Binding-site contacts:
Ligand atom C7 contacts residue ILE92 of chain 1.O at 4.2 Å (hydrophobic).
Ligand atom C15 contacts residue ILE96 of chain 1.O at 3.8 Å (hydrophobic).
Ligand atom C6 contacts residue ILE95 of chain 1.O at 4.4 Å (hydrophobic).
Ligand atom C19 contacts residue ILE661 of chain 1.Q at 3.3 Å (hydrophobic).
Ligand atom C15 contacts residue ILE95 of chain 1.O at 4.4 Å (hydrophobic).
Ligand atom C18 contacts residue MET664 of chain 1.Q at 3.6 Å (hydrophobic).
Ligand atom C12 contacts residue PHE665 of chain 1.Q at 4.0 Å (hydrophobic).
Ligand atom C4 contacts residue PHE87 of chain 1.O at 3.7 Å (hydrophobic).
Ligand atom C3 contacts residue PHE87 of chain 1.O at 4.2 Å (hydrophobic).
Ligand atom C25 contacts residue MET100 of chain 1.O at 4.2 Å (hydrophobic).
Ligand atom C27 contacts residue LEU499 of chain 1.Q at 4.2 Å (hydrophobic).
Ligand atom C25 contacts residue PHE495 of chain 1.Q at 4.1 Å (hydrophobic).
Ligand atom C15 contacts residue TRP492 of chain 1.Q at 4.4 Å (hydrophobic).
Ligand atom C6 contacts residue PHE87 of chain 1.O at 4.4 Å (hydrophobic).
Ligand atom C6 contacts residue ILE92 of chain 1.O at 3.9 Å (hydrophobic).
Ligand atom C22 contacts residue TRP492 of chain 1.Q at 4.0 Å (hydrophobic).
Ligand atom C24 contacts residue ILE96 of chain 1.O at 3.8 Å (hydrophobic).
Ligand atom C15 contacts residue VAL99 of chain 1.O at 4.1 Å (hydrophobic).
Ligand atom C7 contacts residue ILE95 of chain 1.O at 3.7 Å (hydrophobic).
Ligand atom O1 contacts residue PHE87 of chain 1.O at 4.2 Å.
Ligand atom C17 contacts residue PHE665 of chain 1.Q at 4.4 Å (hydrophobic).
Ligand atom C16 contacts residue VAL99 of chain 1.O at 4.0 Å (hydrophobic).
Ligand atom C20 contacts residue PHE665 of chain 1.Q at 3.6 Å (hydrophobic).
Ligand atom C18 contacts residue TRP492 of chain 1.Q at 3.5 Å (hydrophobic).
Ligand atom C26 contacts residue TRP496 of chain 1.Q at 3.2 Å (hydrophobic).
Ligand atom C17 contacts residue VAL99 of chain 1.O at 4.5 Å (hydrophobic).
Ligand atom C26 contacts residue PHE495 of chain 1.Q at 3.4 Å (hydrophobic).
Ligand atom C25 contacts residue ILE96 of chain 1.O at 4.3 Å (hydrophobic).
Ligand atom C27 contacts residue TRP496 of chain 1.Q at 3.4 Å (hydrophobic).
Ligand atom C25 contacts residue TRP496 of chain 1.Q at 4.1 Å (hydrophobic).
Ligand atom C16 contacts residue ILE96 of chain 1.O at 4.4 Å (hydrophobic).
Ligand atom C21 contacts residue PHE665 of chain 1.Q at 3.5 Å (hydrophobic).
Ligand atom C24 contacts residue TRP492 of chain 1.Q at 4.4 Å (hydrophobic).
Ligand atom C21 contacts residue VAL99 of chain 1.O at 4.4 Å (hydrophobic).
Ligand atom C19 contacts residue MET664 of chain 1.Q at 4.0 Å (hydrophobic).
Ligand atom C26 contacts residue TRP492 of chain 1.Q at 3.8 Å (hydrophobic).

Sequence of chain 1.O:
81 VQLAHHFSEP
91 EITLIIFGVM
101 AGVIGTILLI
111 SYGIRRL

Sequence of chain 1.Q:
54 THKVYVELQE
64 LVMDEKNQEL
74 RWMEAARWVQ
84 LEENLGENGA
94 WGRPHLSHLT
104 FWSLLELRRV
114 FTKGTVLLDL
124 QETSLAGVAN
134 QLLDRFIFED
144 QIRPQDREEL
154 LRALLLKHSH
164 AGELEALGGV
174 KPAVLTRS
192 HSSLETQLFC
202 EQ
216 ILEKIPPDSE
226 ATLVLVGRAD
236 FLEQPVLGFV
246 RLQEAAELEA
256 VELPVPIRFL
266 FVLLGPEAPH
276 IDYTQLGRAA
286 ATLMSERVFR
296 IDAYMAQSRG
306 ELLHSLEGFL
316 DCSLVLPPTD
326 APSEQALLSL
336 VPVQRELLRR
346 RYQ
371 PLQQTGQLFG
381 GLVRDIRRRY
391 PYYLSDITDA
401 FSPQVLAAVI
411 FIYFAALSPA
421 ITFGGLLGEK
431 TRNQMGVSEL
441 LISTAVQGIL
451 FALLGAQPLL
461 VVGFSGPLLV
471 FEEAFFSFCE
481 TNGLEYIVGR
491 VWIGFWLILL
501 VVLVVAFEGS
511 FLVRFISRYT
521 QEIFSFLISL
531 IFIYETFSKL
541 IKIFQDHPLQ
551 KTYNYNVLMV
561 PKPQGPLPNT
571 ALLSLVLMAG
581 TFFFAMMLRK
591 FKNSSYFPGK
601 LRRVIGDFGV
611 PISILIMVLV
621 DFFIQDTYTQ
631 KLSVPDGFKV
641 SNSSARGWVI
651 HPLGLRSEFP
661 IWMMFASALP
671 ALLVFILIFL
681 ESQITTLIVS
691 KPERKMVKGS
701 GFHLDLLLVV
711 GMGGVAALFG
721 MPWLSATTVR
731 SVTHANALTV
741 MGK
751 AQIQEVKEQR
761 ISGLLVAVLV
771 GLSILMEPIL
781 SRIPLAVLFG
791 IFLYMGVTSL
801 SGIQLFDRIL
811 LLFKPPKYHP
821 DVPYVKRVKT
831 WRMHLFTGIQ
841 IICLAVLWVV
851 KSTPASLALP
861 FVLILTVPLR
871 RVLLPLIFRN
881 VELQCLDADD

A protein and the small-molecule ligand that binds it are described below.
Small molecule (SMILES): CC(C)CCC[C@@H](C)[C@H]1CC[C@H]2[C@@H]3CC=C4C[C@@H](O)CC[C@]4(C)[C@H]3CC[C@]12C